Sequence of chain 1.D:
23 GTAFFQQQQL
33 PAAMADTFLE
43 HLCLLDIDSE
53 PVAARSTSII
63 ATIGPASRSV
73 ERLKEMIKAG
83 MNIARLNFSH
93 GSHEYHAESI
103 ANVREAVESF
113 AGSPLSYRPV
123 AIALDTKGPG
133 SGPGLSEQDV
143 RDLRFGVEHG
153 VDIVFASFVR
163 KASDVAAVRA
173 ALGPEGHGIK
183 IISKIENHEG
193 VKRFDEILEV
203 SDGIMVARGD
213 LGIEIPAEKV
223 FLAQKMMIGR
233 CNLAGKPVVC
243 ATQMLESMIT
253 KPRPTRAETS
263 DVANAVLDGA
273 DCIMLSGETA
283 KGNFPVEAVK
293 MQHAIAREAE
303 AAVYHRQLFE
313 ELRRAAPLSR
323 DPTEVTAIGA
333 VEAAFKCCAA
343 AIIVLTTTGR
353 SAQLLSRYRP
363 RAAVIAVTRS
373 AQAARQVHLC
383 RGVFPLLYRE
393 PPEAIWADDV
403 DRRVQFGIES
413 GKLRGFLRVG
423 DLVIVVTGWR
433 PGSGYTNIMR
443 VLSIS

The small molecule below binds the protein below.
Small molecule (SMILES): O=C(O)C(=O)O

Binding-site contacts:
Ligand atom O5 contacts residue LYS186 of chain 1.D at 3.7 Å.
Ligand atom O5 contacts residue MG1 of chain 1.Y at 4.2 Å.
Ligand atom O6 contacts residue ASP212 of chain 1.D at 4.0 Å.
Ligand atom O6 contacts residue GLY211 of chain 1.D at 2.8 Å (h-bond).
Ligand atom O5 contacts residue MET276 of chain 1.D at 4.0 Å.
Ligand atom O6 contacts residue ARG210 of chain 1.D at 3.4 Å (salt-bridge).
Ligand atom O3 contacts residue ASP212 of chain 1.D at 4.0 Å.
Ligand atom C2 contacts residue GLY211 of chain 1.D at 3.6 Å.
Ligand atom C1 contacts residue GLU188 of chain 1.D at 3.7 Å.
Ligand atom O6 contacts residue THR244 of chain 1.D at 2.6 Å (h-bond).
Ligand atom O3 contacts residue MG1 of chain 1.Y at 2.1 Å.
Ligand atom C2 contacts residue THR244 of chain 1.D at 3.6 Å.
Ligand atom O6 contacts residue MG1 of chain 1.Y at 4.1 Å.
Ligand atom C1 contacts residue MG1 of chain 1.Y at 2.9 Å.
Ligand atom O4 contacts residue ASP212 of chain 1.D at 2.8 Å (salt-bridge).
Ligand atom C1 contacts residue ALA209 of chain 1.D at 3.8 Å (hydrophobic).
Ligand atom O4 contacts residue GLU188 of chain 1.D at 3.0 Å (salt-bridge).
Ligand atom C1 contacts residue LYS186 of chain 1.D at 3.5 Å.
Ligand atom C2 contacts residue ARG210 of chain 1.D at 4.3 Å.
Ligand atom O4 contacts residue ALA209 of chain 1.D at 3.8 Å.
Ligand atom O3 contacts residue ALA209 of chain 1.D at 4.2 Å.
Ligand atom O3 contacts residue GLU188 of chain 1.D at 3.1 Å (salt-bridge).
Ligand atom O5 contacts residue ALA209 of chain 1.D at 4.1 Å.
Ligand atom O4 contacts residue GLY211 of chain 1.D at 3.6 Å.
Ligand atom O5 contacts residue MET207 of chain 1.D at 4.0 Å.
Ligand atom O4 contacts residue MG1 of chain 1.Y at 2.2 Å.
Ligand atom O5 contacts residue ARG87 of chain 1.D at 4.0 Å.
Ligand atom O3 contacts residue LYS186 of chain 1.D at 2.7 Å (salt-bridge).
Ligand atom O5 contacts residue THR244 of chain 1.D at 3.5 Å (h-bond).
Ligand atom C2 contacts residue MG1 of chain 1.Y at 2.9 Å.
Ligand atom O6 contacts residue ALA209 of chain 1.D at 3.2 Å.
Ligand atom C2 contacts residue ALA209 of chain 1.D at 3.6 Å (hydrophobic).
Ligand atom C2 contacts residue ASP212 of chain 1.D at 3.8 Å.
Ligand atom C2 contacts residue GLU188 of chain 1.D at 3.7 Å.
Ligand atom C1 contacts residue THR244 of chain 1.D at 4.0 Å.